Sequence of chain 1.B:
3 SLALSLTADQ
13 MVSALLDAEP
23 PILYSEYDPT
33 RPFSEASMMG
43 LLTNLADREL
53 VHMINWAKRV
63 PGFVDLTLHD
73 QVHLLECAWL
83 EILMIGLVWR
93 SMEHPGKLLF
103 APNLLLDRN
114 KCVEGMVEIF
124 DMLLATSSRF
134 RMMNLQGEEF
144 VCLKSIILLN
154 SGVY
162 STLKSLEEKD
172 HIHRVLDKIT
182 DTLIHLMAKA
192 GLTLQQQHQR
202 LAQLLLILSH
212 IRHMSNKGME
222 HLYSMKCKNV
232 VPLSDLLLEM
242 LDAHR

The protein below binds the small molecule below.
Small molecule (SMILES): CC(C)Cn1nc(-c2ccc(O)cc2O)c2cccc(C(F)(F)F)c21

Binding-site contacts:
Ligand atom C02 contacts residue LEU126 of chain 1.B at 4.2 Å (hydrophobic).
Ligand atom C13 contacts residue PHE102 of chain 1.B at 4.2 Å (hydrophobic).
Ligand atom C14 contacts residue LEU44 of chain 1.B at 3.9 Å (hydrophobic).
Ligand atom C10 contacts residue LEU82 of chain 1.B at 4.2 Å (hydrophobic).
Ligand atom C15 contacts residue LEU47 of chain 1.B at 4.1 Å (hydrophobic).
Ligand atom C01 contacts residue LEU44 of chain 1.B at 3.7 Å (hydrophobic).
Ligand atom F03 contacts residue GLY219 of chain 1.B at 3.2 Å.
Ligand atom C15 contacts residue GLU51 of chain 1.B at 3.4 Å.
Ligand atom C14 contacts residue ALA48 of chain 1.B at 4.2 Å (hydrophobic).
Ligand atom C04 contacts residue LEU126 of chain 1.B at 4.2 Å (hydrophobic).
Ligand atom C02 contacts residue MET119 of chain 1.B at 4.0 Å (hydrophobic).
Ligand atom O02 contacts residue MET86 of chain 1.B at 3.4 Å.
Ligand atom O01 contacts residue LEU85 of chain 1.B at 4.1 Å.
Ligand atom F01 contacts residue MET119 of chain 1.B at 2.8 Å.
Ligand atom C16 contacts residue LEU85 of chain 1.B at 3.9 Å (hydrophobic).
Ligand atom C01 contacts residue MET119 of chain 1.B at 3.5 Å (hydrophobic).
Ligand atom F02 contacts residue HIS222 of chain 1.B at 4.0 Å.
Ligand atom C07 contacts residue MET119 of chain 1.B at 4.1 Å (hydrophobic).
Ligand atom C16 contacts residue GLU51 of chain 1.B at 3.4 Å.
Ligand atom C08 contacts residue LEU223 of chain 1.B at 3.8 Å (hydrophobic).
Ligand atom O01 contacts residue GLU51 of chain 1.B at 2.6 Å (salt-bridge).
Ligand atom C03 contacts residue LEU126 of chain 1.B at 3.5 Å (hydrophobic).
Ligand atom C18 contacts residue LEU89 of chain 1.B at 4.1 Å (hydrophobic).
Ligand atom F02 contacts residue LEU223 of chain 1.B at 3.6 Å.
Ligand atom C04 contacts residue MET86 of chain 1.B at 3.9 Å (hydrophobic).
Ligand atom C10 contacts residue LEU44 of chain 1.B at 4.2 Å (hydrophobic).
Ligand atom O02 contacts residue LEU89 of chain 1.B at 3.5 Å.
Ligand atom C03 contacts residue PHE102 of chain 1.B at 3.2 Å (hydrophobic).
Ligand atom N02 contacts residue PHE102 of chain 1.B at 4.1 Å.
Ligand atom O01 contacts residue ARG92 of chain 1.B at 2.8 Å (salt-bridge).
Ligand atom F02 contacts residue MET226 of chain 1.B at 4.2 Å.
Ligand atom F01 contacts residue MET41 of chain 1.B at 3.9 Å.
Ligand atom C11 contacts residue LEU82 of chain 1.B at 4.1 Å (hydrophobic).
Ligand atom F02 contacts residue GLY219 of chain 1.B at 3.4 Å.
Ligand atom C18 contacts residue LEU85 of chain 1.B at 4.1 Å (hydrophobic).
Ligand atom C17 contacts residue LEU89 of chain 1.B at 3.8 Å (hydrophobic).
Ligand atom C17 contacts residue LEU85 of chain 1.B at 3.4 Å (hydrophobic).
Ligand atom C16 contacts residue ARG92 of chain 1.B at 3.8 Å.
Ligand atom C10 contacts residue ALA48 of chain 1.B at 4.2 Å (hydrophobic).
Ligand atom C04 contacts residue ILE122 of chain 1.B at 4.1 Å (hydrophobic).